Sequence of chain 1.H:
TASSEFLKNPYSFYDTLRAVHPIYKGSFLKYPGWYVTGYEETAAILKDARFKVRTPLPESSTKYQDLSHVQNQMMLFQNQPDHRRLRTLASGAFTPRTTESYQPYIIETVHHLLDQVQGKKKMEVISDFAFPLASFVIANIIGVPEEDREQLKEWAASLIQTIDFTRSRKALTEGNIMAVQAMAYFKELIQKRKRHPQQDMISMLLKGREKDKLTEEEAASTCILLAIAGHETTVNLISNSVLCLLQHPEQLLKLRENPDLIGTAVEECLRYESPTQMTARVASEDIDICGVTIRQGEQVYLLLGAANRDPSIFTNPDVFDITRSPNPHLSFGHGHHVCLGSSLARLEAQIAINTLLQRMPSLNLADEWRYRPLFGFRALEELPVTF

Binding-site contacts:
Ligand atom C1 contacts residue ILE165 of chain 1.H at 3.6 Å (hydrophobic).
Ligand atom O5 contacts residue SER56 of chain 1.G at 2.9 Å (h-bond).
Ligand atom O2 contacts residue TYR306 of chain 1.H at 3.5 Å.
Ligand atom N2 contacts residue TYR306 of chain 1.H at 3.2 Å (h-bond).
Ligand atom C24 contacts residue MET79 of chain 1.H at 3.8 Å (hydrophobic).
Ligand atom C22 contacts residue LEU230 of chain 1.H at 3.6 Å (hydrophobic).
Ligand atom C7 contacts residue HEM1 of chain 1.Y at 3.8 Å.
Ligand atom C5 contacts residue HEM1 of chain 1.Y at 3.5 Å.
Ligand atom C20 contacts residue LEU62 of chain 1.H at 3.8 Å (hydrophobic).
Ligand atom C12 contacts residue ILE168 of chain 1.H at 3.7 Å (hydrophobic).
Ligand atom O4 contacts residue TYR306 of chain 1.H at 3.5 Å (h-bond).
Ligand atom C19 contacts residue THR60 of chain 1.H at 3.5 Å.
Ligand atom C20 contacts residue ARG172 of chain 1.H at 3.8 Å.
Ligand atom C15 contacts residue TYR36 of chain 1.H at 3.6 Å (hydrophobic).
Ligand atom N1 contacts residue ILE168 of chain 1.H at 2.9 Å (h-bond).
Ligand atom C15 contacts residue PHE170 of chain 1.H at 3.6 Å (hydrophobic).
Ligand atom C25 contacts residue LEU164 of chain 1.H at 3.8 Å (hydrophobic).
Ligand atom C16 contacts residue TYR306 of chain 1.H at 3.8 Å (hydrophobic).
Ligand atom O1 contacts residue THR284 of chain 1.H at 3.4 Å.
Ligand atom O7 contacts residue SER56 of chain 1.G at 2.4 Å (h-bond).
Ligand atom O6 contacts residue SER56 of chain 1.G at 2.3 Å (h-bond).
Ligand atom C10 contacts residue THR284 of chain 1.H at 3.8 Å.
Ligand atom C8 contacts residue MET283 of chain 1.H at 3.4 Å (hydrophobic).
Ligand atom C20 contacts residue PRO61 of chain 1.H at 3.1 Å (hydrophobic).
Ligand atom C2 contacts residue ALA234 of chain 1.H at 3.8 Å (hydrophobic).
Ligand atom C13 contacts residue ILE168 of chain 1.H at 3.8 Å (hydrophobic).
Ligand atom C14 contacts residue ILE168 of chain 1.H at 3.8 Å (hydrophobic).
Ligand atom O1 contacts residue MET283 of chain 1.H at 3.0 Å (h-bond).
Ligand atom O3 contacts residue TYR36 of chain 1.H at 3.4 Å.
Ligand atom O6 contacts residue PRO63 of chain 1.H at 3.4 Å.
Ligand atom C21 contacts residue SER56 of chain 1.G at 3.3 Å.
Ligand atom C16 contacts residue ARG172 of chain 1.H at 3.8 Å.
Ligand atom O3 contacts residue ARG172 of chain 1.H at 2.8 Å (salt-bridge).
Ligand atom O2 contacts residue ARG59 of chain 1.H at 2.9 Å (salt-bridge).
Ligand atom C14 contacts residue ARG172 of chain 1.H at 3.7 Å.
Ligand atom P1 contacts residue SER56 of chain 1.G at 1.6 Å.
Ligand atom C17 contacts residue TYR306 of chain 1.H at 3.8 Å (hydrophobic).
Ligand atom C3 contacts residue THR238 of chain 1.H at 3.8 Å.
Ligand atom C23 contacts residue ILE165 of chain 1.H at 3.8 Å (hydrophobic).
Ligand atom C6 contacts residue THR281 of chain 1.H at 3.8 Å.

Sequence of chain 1.G:
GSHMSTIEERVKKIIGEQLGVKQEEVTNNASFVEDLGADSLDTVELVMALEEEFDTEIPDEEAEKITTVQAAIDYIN

The small molecule below binds the protein below.
Small molecule (SMILES): CCCCCCCCCCCCCC(=O)SCCNC(=O)CCNC(=O)[C@@H](O)C(C)(C)COP(=O)(O)O